The protein below binds the small molecule below.
Small molecule (SMILES): CC(=O)N[C@@H]1[C@@H](O)[C@H](O)[C@@H](CO)O[C@H]1O

Sequence of chain 1.E:
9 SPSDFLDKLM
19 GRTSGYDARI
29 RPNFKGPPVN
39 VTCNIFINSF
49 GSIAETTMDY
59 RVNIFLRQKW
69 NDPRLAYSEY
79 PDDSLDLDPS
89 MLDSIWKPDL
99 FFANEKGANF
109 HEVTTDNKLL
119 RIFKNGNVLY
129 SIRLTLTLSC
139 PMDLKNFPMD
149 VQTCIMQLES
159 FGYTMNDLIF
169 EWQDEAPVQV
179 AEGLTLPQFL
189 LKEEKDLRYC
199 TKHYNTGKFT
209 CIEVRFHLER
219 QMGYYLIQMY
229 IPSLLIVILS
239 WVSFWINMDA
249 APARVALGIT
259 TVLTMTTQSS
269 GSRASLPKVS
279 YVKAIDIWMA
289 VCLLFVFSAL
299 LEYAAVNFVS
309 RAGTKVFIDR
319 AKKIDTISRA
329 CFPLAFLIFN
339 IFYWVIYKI

Binding-site contacts:
Ligand atom C1 contacts residue PRO36 of chain 1.E at 4.4 Å (hydrophobic).
Ligand atom C8 contacts residue PRO36 of chain 1.E at 3.4 Å (hydrophobic).
Ligand atom C7 contacts residue ASN38 of chain 1.E at 3.7 Å.
Ligand atom C3 contacts residue ASN38 of chain 1.E at 3.9 Å.
Ligand atom O6 contacts residue ASN38 of chain 1.E at 4.1 Å.
Ligand atom C1 contacts residue ASN38 of chain 1.E at 1.5 Å.
Ligand atom C8 contacts residue PRO35 of chain 1.E at 3.9 Å (hydrophobic).
Ligand atom O5 contacts residue ASN38 of chain 1.E at 2.4 Å (h-bond).
Ligand atom C2 contacts residue ASN38 of chain 1.E at 2.6 Å.
Ligand atom C6 contacts residue ASN38 of chain 1.E at 4.1 Å.
Ligand atom C4 contacts residue ASN38 of chain 1.E at 4.3 Å.
Ligand atom C5 contacts residue ASN38 of chain 1.E at 3.6 Å.
Ligand atom N2 contacts residue ASN38 of chain 1.E at 3.1 Å (h-bond).
Ligand atom C8 contacts residue ASN38 of chain 1.E at 4.0 Å.